Sequence of chain 1.A:
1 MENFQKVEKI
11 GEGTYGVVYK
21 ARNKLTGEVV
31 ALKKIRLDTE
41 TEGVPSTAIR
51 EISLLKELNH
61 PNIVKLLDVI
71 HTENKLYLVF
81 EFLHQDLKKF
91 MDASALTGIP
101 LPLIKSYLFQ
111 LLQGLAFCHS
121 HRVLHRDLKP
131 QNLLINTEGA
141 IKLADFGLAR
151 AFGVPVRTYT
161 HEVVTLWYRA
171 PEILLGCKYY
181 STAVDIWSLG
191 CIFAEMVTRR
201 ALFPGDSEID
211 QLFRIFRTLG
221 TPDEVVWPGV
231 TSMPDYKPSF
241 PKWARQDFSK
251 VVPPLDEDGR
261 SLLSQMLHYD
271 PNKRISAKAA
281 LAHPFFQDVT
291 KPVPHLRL

A protein and the small-molecule ligand that binds it are described below.
Small molecule (SMILES): NS(=O)(=O)c1ccc(Nc2cn3cc(C(=O)c4c(Cl)cccc4Cl)ccc3n2)cc1

Binding-site contacts:
Ligand atom C6 contacts residue LEU134 of chain 1.A at 3.6 Å (hydrophobic).
Ligand atom C17 contacts residue LEU83 of chain 1.A at 3.0 Å (hydrophobic).
Ligand atom CL2 contacts residue ALA144 of chain 1.A at 3.2 Å.
Ligand atom O1 contacts residue GLN85 of chain 1.A at 3.4 Å.
Ligand atom C4 contacts residue ALA31 of chain 1.A at 3.5 Å (hydrophobic).
Ligand atom C11 contacts residue LEU83 of chain 1.A at 3.4 Å (hydrophobic).
Ligand atom C23 contacts residue ASP145 of chain 1.A at 3.2 Å.
Ligand atom C19 contacts residue ASP86 of chain 1.A at 3.4 Å.
Ligand atom C5 contacts residue VAL64 of chain 1.A at 3.6 Å (hydrophobic).
Ligand atom CL1 contacts residue ASP145 of chain 1.A at 3.2 Å.
Ligand atom O33 contacts residue ASP145 of chain 1.A at 2.8 Å (salt-bridge).
Ligand atom N3 contacts residue LEU134 of chain 1.A at 3.7 Å.
Ligand atom C5 contacts residue GLU81 of chain 1.A at 2.9 Å.
Ligand atom C14 contacts residue HIS84 of chain 1.A at 3.4 Å.
Ligand atom N12 contacts residue LEU83 of chain 1.A at 2.8 Å (h-bond).
Ligand atom C29 contacts residue ASP145 of chain 1.A at 2.9 Å.
Ligand atom C4 contacts residue GLU81 of chain 1.A at 3.6 Å.
Ligand atom C16 contacts residue LEU83 of chain 1.A at 3.0 Å (hydrophobic).
Ligand atom N12 contacts residue PHE82 of chain 1.A at 3.6 Å.
Ligand atom C24 contacts residue ASP145 of chain 1.A at 2.8 Å.
Ligand atom N35 contacts residue LEU83 of chain 1.A at 2.6 Å (h-bond).
Ligand atom O33 contacts residue PHE80 of chain 1.A at 3.7 Å.
Ligand atom N1 contacts residue ASP86 of chain 1.A at 3.5 Å (salt-bridge).
Ligand atom C16 contacts residue HIS84 of chain 1.A at 3.5 Å.
Ligand atom C28 contacts residue VAL18 of chain 1.A at 3.5 Å (hydrophobic).
Ligand atom C4 contacts residue LEU134 of chain 1.A at 3.3 Å (hydrophobic).
Ligand atom C15 contacts residue HIS84 of chain 1.A at 2.9 Å.
Ligand atom S1 contacts residue LYS89 of chain 1.A at 3.7 Å.
Ligand atom C5 contacts residue LEU134 of chain 1.A at 3.3 Å (hydrophobic).
Ligand atom C28 contacts residue ASP145 of chain 1.A at 3.5 Å.
Ligand atom O1 contacts residue LYS89 of chain 1.A at 3.2 Å.
Ligand atom O34 contacts residue LYS89 of chain 1.A at 3.4 Å.
Ligand atom C6 contacts residue VAL64 of chain 1.A at 3.4 Å (hydrophobic).
Ligand atom C27 contacts residue ASP145 of chain 1.A at 3.6 Å.
Ligand atom O1 contacts residue ASP86 of chain 1.A at 3.0 Å (salt-bridge).
Ligand atom C25 contacts residue ASP145 of chain 1.A at 3.4 Å.
Ligand atom N35 contacts residue PHE82 of chain 1.A at 3.1 Å.
Ligand atom CL1 contacts residue LYS33 of chain 1.A at 3.5 Å.
Ligand atom O34 contacts residue HIS84 of chain 1.A at 3.5 Å (h-bond).
Ligand atom C6 contacts residue PHE80 of chain 1.A at 3.6 Å (hydrophobic).